Sequence of chain 1.A:
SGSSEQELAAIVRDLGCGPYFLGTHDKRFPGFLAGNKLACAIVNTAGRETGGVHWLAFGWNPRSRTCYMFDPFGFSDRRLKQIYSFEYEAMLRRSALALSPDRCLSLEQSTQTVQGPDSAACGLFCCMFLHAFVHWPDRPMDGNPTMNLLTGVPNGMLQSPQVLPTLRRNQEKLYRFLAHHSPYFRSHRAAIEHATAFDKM

Binding-site contacts:
Ligand atom CL2 contacts residue EPE1 of chain 1.D at 3.3 Å.
Ligand atom N10 contacts residue SER120 of chain 1.A at 3.2 Å (h-bond).
Ligand atom O21 contacts residue SER5 of chain 1.A at 3.5 Å.
Ligand atom N10 contacts residue GLN116 of chain 1.A at 3.0 Å (h-bond).
Ligand atom C13 contacts residue GLY52 of chain 1.A at 3.6 Å.
Ligand atom N8 contacts residue SER2 of chain 1.A at 3.0 Å (h-bond).
Ligand atom CL2 contacts residue HIS26 of chain 1.A at 3.6 Å.
Ligand atom C11 contacts residue SER5 of chain 1.A at 3.6 Å.
Ligand atom CL1 contacts residue ASN45 of chain 1.A at 3.4 Å.
Ligand atom N6 contacts residue CYS123 of chain 1.A at 2.8 Å (h-bond).
Ligand atom C15 contacts residue SER4 of chain 1.A at 3.4 Å.
Ligand atom N10 contacts residue ALA121 of chain 1.A at 3.5 Å.
Ligand atom C15 contacts residue SER2 of chain 1.A at 3.2 Å.
Ligand atom C5 contacts residue CYS123 of chain 1.A at 2.6 Å (hydrophobic).
Ligand atom C27 contacts residue GLU6 of chain 1.A at 3.6 Å.
Ligand atom C9 contacts residue CYS123 of chain 1.A at 1.8 Å (hydrophobic).
Ligand atom C31 contacts residue GLY52 of chain 1.A at 3.5 Å.
Ligand atom CL2 contacts residue GLU6 of chain 1.A at 3.4 Å.
Ligand atom C1 contacts residue VAL54 of chain 1.A at 3.2 Å (hydrophobic).
Ligand atom C32 contacts residue ARG49 of chain 1.A at 3.6 Å.
Ligand atom C14 contacts residue GLY52 of chain 1.A at 3.6 Å.
Ligand atom C27 contacts residue ARG49 of chain 1.A at 3.5 Å.
Ligand atom C25 contacts residue ASP27 of chain 1.A at 3.6 Å.
Ligand atom O33 contacts residue ASN45 of chain 1.A at 2.8 Å (h-bond).
Ligand atom N6 contacts residue VAL54 of chain 1.A at 3.4 Å (h-bond).
Ligand atom N10 contacts residue CYS123 of chain 1.A at 2.6 Å (h-bond).
Ligand atom O33 contacts residue GLY53 of chain 1.A at 3.2 Å.
Ligand atom CL1 contacts residue GLY48 of chain 1.A at 3.5 Å.
Ligand atom C2 contacts residue VAL54 of chain 1.A at 3.6 Å (hydrophobic).
Ligand atom O33 contacts residue TRP56 of chain 1.A at 3.5 Å.
Ligand atom N4 contacts residue ALA121 of chain 1.A at 3.6 Å.
Ligand atom O19 contacts residue GLU6 of chain 1.A at 3.0 Å (salt-bridge).
Ligand atom C2 contacts residue SER2 of chain 1.A at 3.1 Å.
Ligand atom CL2 contacts residue THR25 of chain 1.A at 3.1 Å.
Ligand atom N10 contacts residue ALA122 of chain 1.A at 3.6 Å.
Ligand atom CL1 contacts residue ALA47 of chain 1.A at 3.2 Å.
Ligand atom C14 contacts residue SER4 of chain 1.A at 3.4 Å.
Ligand atom C3 contacts residue SER2 of chain 1.A at 3.4 Å.
Ligand atom C7 contacts residue VAL54 of chain 1.A at 3.5 Å (hydrophobic).
Ligand atom C26 contacts residue EPE1 of chain 1.D at 3.5 Å.

The protein below binds the small molecule below.
Small molecule (SMILES): COc1ccc(C(=O)NCc2ccnc(C#N)n2)cc1C(=O)C(C)(C)c1cc(Cl)cc(Cl)c1